Binding-site contacts:
Ligand atom O5 contacts residue ASN100 of chain 1.A at 2.4 Å (h-bond).
Ligand atom C6 contacts residue SER102 of chain 1.A at 4.0 Å.
Ligand atom O7 contacts residue TRP103 of chain 1.A at 3.5 Å.
Ligand atom O6 contacts residue TRP103 of chain 1.A at 4.3 Å.
Ligand atom C1 contacts residue TRP103 of chain 1.A at 4.3 Å (hydrophobic).
Ligand atom C2 contacts residue ASN100 of chain 1.A at 2.4 Å.
Ligand atom C5 contacts residue SER102 of chain 1.A at 3.8 Å.
Ligand atom C5 contacts residue ASN100 of chain 1.A at 3.7 Å.
Ligand atom O7 contacts residue ASN100 of chain 1.A at 2.9 Å (h-bond).
Ligand atom C8 contacts residue ASN100 of chain 1.A at 4.3 Å.
Ligand atom C4 contacts residue ASN100 of chain 1.A at 4.2 Å.
Ligand atom C1 contacts residue SER102 of chain 1.A at 3.5 Å.
Ligand atom O5 contacts residue TRP103 of chain 1.A at 4.0 Å.
Ligand atom O6 contacts residue SER102 of chain 1.A at 3.6 Å (h-bond).
Ligand atom O5 contacts residue SER102 of chain 1.A at 3.0 Å (h-bond).
Ligand atom N2 contacts residue ASN100 of chain 1.A at 2.9 Å (h-bond).
Ligand atom C1 contacts residue ASN100 of chain 1.A at 1.4 Å.
Ligand atom C7 contacts residue ASN100 of chain 1.A at 3.1 Å.
Ligand atom C3 contacts residue ASN100 of chain 1.A at 3.8 Å.

This small molecule binds to this protein.
Small molecule (SMILES): CC(=O)N[C@@H]1[C@@H](O)[C@H](O)[C@@H](CO)O[C@H]1O

Sequence of chain 1.A:
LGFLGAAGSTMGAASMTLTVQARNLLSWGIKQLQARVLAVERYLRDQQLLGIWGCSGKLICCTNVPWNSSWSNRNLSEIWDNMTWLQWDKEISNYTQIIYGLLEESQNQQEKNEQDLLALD